Sequence of chain 1.A:
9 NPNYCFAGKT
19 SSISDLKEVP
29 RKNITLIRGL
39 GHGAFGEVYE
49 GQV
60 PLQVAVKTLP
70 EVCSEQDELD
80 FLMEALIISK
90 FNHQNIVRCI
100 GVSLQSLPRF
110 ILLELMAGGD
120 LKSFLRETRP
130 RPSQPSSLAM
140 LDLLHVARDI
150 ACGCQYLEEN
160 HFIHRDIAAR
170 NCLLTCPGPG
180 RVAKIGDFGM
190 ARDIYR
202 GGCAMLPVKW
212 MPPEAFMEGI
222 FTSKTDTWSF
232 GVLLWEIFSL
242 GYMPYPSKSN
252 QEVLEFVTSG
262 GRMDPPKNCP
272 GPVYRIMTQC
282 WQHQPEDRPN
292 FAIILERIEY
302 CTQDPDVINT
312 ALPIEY

Binding-site contacts:
Ligand atom C5 contacts residue LEU172 of chain 1.A at 3.9 Å (hydrophobic).
Ligand atom C23 contacts residue LEU38 of chain 1.A at 3.6 Å (hydrophobic).
Ligand atom C14 contacts residue GLY185 of chain 1.A at 3.9 Å.
Ligand atom N24 contacts residue MET115 of chain 1.A at 3.8 Å.
Ligand atom C4 contacts residue MET115 of chain 1.A at 3.2 Å (hydrophobic).
Ligand atom C2 contacts residue LEU172 of chain 1.A at 3.5 Å (hydrophobic).
Ligand atom N21 contacts residue GLY118 of chain 1.A at 3.8 Å.
Ligand atom C9 contacts residue LEU112 of chain 1.A at 3.7 Å (hydrophobic).
Ligand atom C2 contacts residue ALA64 of chain 1.A at 3.4 Å (hydrophobic).
Ligand atom F16 contacts residue LEU172 of chain 1.A at 3.8 Å.
Ligand atom N24 contacts residue LEU38 of chain 1.A at 3.6 Å.
Ligand atom C6 contacts residue LEU172 of chain 1.A at 3.8 Å (hydrophobic).
Ligand atom F16 contacts residue ASP186 of chain 1.A at 3.3 Å.
Ligand atom O7 contacts residue LEU112 of chain 1.A at 3.9 Å.
Ligand atom C14 contacts residue LEU172 of chain 1.A at 3.8 Å (hydrophobic).
Ligand atom C23 contacts residue MET115 of chain 1.A at 3.6 Å (hydrophobic).
Ligand atom C15 contacts residue GLY185 of chain 1.A at 3.6 Å.
Ligand atom N17 contacts residue LEU172 of chain 1.A at 3.7 Å.
Ligand atom C15 contacts residue LEU172 of chain 1.A at 3.7 Å (hydrophobic).
Ligand atom C29 contacts residue LEU38 of chain 1.A at 3.4 Å (hydrophobic).
Ligand atom C2 contacts residue GLU113 of chain 1.A at 3.6 Å.
Ligand atom N24 contacts residue LEU114 of chain 1.A at 3.7 Å.
Ligand atom C1 contacts residue LEU172 of chain 1.A at 3.7 Å (hydrophobic).
Ligand atom N3 contacts residue LEU114 of chain 1.A at 3.8 Å.
Ligand atom N17 contacts residue ALA64 of chain 1.A at 3.4 Å.
Ligand atom C19 contacts residue GLY118 of chain 1.A at 3.9 Å.
Ligand atom C1 contacts residue ALA64 of chain 1.A at 3.8 Å (hydrophobic).
Ligand atom O30 contacts residue VAL46 of chain 1.A at 3.4 Å.
Ligand atom C13 contacts residue ARG169 of chain 1.A at 3.3 Å.
Ligand atom N17 contacts residue GLU113 of chain 1.A at 2.8 Å (salt-bridge).
Ligand atom N3 contacts residue GLU113 of chain 1.A at 3.5 Å (salt-bridge).
Ligand atom F16 contacts residue GLY185 of chain 1.A at 3.0 Å.
Ligand atom F16 contacts residue ASN170 of chain 1.A at 3.2 Å.
Ligand atom C22 contacts residue GLY118 of chain 1.A at 3.9 Å.
Ligand atom N24 contacts residue ALA116 of chain 1.A at 3.7 Å.
Ligand atom C19 contacts residue MET115 of chain 1.A at 4.0 Å (hydrophobic).
Ligand atom N20 contacts residue GLY118 of chain 1.A at 3.8 Å.
Ligand atom N3 contacts residue MET115 of chain 1.A at 2.8 Å (h-bond).
Ligand atom N3 contacts residue ALA64 of chain 1.A at 3.6 Å.
Ligand atom N17 contacts residue LEU112 of chain 1.A at 3.5 Å.

This protein binds this small molecule.
Small molecule (SMILES): C[C@H]1Oc2cc(cnc2N)-c2c(nn(C)c2C#N)CN(C)C(=O)c2ccc(F)cc21